This protein binds this small molecule.
Small molecule (SMILES): CC[C@H](N)c1ccccc1O

Binding-site contacts:
Ligand atom C4 contacts residue ASN21 of chain 1.A at 3.7 Å.
Ligand atom C5 contacts residue ASN21 of chain 1.A at 3.8 Å.
Ligand atom C3 contacts residue VAL128 of chain 1.A at 4.2 Å (hydrophobic).
Ligand atom C7 contacts residue GLU142 of chain 1.A at 3.5 Å.
Ligand atom C8 contacts residue LEU140 of chain 1.A at 3.2 Å (hydrophobic).
Ligand atom C5 contacts residue VAL128 of chain 1.A at 4.2 Å (hydrophobic).
Ligand atom C2 contacts residue ALA24 of chain 1.A at 4.4 Å (hydrophobic).
Ligand atom O contacts residue GLU142 of chain 1.A at 3.8 Å.
Ligand atom C5 contacts residue ILE20 of chain 1.A at 3.8 Å (hydrophobic).
Ligand atom C7 contacts residue THR141 of chain 1.A at 3.5 Å.
Ligand atom C1 contacts residue ALA24 of chain 1.A at 3.7 Å (hydrophobic).
Ligand atom C4 contacts residue ALA24 of chain 1.A at 4.1 Å (hydrophobic).
Ligand atom C6 contacts residue ILE20 of chain 1.A at 3.9 Å (hydrophobic).
Ligand atom C contacts residue ALA24 of chain 1.A at 4.4 Å (hydrophobic).
Ligand atom O contacts residue VAL128 of chain 1.A at 4.4 Å.
Ligand atom C6 contacts residue THR141 of chain 1.A at 4.3 Å.
Ligand atom C7 contacts residue LEU140 of chain 1.A at 3.4 Å (hydrophobic).
Ligand atom C8 contacts residue GLU142 of chain 1.A at 3.7 Å.
Ligand atom C3 contacts residue GLU142 of chain 1.A at 4.5 Å.
Ligand atom C1 contacts residue ASN21 of chain 1.A at 3.8 Å.
Ligand atom O contacts residue THR141 of chain 1.A at 3.4 Å.
Ligand atom C6 contacts residue LEU145 of chain 1.A at 3.9 Å (hydrophobic).
Ligand atom C4 contacts residue VAL128 of chain 1.A at 4.3 Å (hydrophobic).
Ligand atom C6 contacts residue GLU142 of chain 1.A at 3.8 Å.
Ligand atom C5 contacts residue GLU142 of chain 1.A at 4.3 Å.
Ligand atom C7 contacts residue VAL128 of chain 1.A at 3.7 Å (hydrophobic).
Ligand atom C6 contacts residue VAL128 of chain 1.A at 3.9 Å (hydrophobic).
Ligand atom C8 contacts residue VAL128 of chain 1.A at 3.9 Å (hydrophobic).
Ligand atom C8 contacts residue THR141 of chain 1.A at 3.8 Å.
Ligand atom O contacts residue LEU140 of chain 1.A at 2.2 Å (h-bond).
Ligand atom C3 contacts residue ALA24 of chain 1.A at 4.4 Å (hydrophobic).

Sequence of chain 1.A:
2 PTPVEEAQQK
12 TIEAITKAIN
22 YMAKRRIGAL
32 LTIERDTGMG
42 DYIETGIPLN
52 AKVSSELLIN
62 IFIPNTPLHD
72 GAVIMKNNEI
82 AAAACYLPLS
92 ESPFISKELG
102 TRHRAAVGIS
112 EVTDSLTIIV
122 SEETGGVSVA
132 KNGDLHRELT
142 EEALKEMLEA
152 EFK